The protein below binds the small molecule below.
Small molecule (SMILES): CC(=O)N[C@@H]1[C@@H](O)[C@H](O)[C@@H](CO)O[C@H]1O

Binding-site contacts:
Ligand atom C7 contacts residue ASN555 of chain 1.A at 3.6 Å.
Ligand atom O7 contacts residue THR545 of chain 1.A at 3.1 Å (h-bond).
Ligand atom N2 contacts residue ASN555 of chain 1.A at 2.6 Å (h-bond).
Ligand atom C3 contacts residue ASN555 of chain 1.A at 3.7 Å.
Ligand atom C4 contacts residue ASN555 of chain 1.A at 4.2 Å.
Ligand atom C5 contacts residue ASN555 of chain 1.A at 3.6 Å.
Ligand atom C1 contacts residue ASN555 of chain 1.A at 1.4 Å.
Ligand atom C7 contacts residue LYS551 of chain 1.A at 4.4 Å.
Ligand atom C8 contacts residue ASN555 of chain 1.A at 4.4 Å.
Ligand atom C2 contacts residue ASN555 of chain 1.A at 2.4 Å.
Ligand atom O5 contacts residue ASN555 of chain 1.A at 2.4 Å (h-bond).
Ligand atom O7 contacts residue ASN555 of chain 1.A at 4.3 Å.
Ligand atom C7 contacts residue THR545 of chain 1.A at 3.9 Å.
Ligand atom C8 contacts residue LYS551 of chain 1.A at 3.6 Å.

Sequence of chain 1.A:
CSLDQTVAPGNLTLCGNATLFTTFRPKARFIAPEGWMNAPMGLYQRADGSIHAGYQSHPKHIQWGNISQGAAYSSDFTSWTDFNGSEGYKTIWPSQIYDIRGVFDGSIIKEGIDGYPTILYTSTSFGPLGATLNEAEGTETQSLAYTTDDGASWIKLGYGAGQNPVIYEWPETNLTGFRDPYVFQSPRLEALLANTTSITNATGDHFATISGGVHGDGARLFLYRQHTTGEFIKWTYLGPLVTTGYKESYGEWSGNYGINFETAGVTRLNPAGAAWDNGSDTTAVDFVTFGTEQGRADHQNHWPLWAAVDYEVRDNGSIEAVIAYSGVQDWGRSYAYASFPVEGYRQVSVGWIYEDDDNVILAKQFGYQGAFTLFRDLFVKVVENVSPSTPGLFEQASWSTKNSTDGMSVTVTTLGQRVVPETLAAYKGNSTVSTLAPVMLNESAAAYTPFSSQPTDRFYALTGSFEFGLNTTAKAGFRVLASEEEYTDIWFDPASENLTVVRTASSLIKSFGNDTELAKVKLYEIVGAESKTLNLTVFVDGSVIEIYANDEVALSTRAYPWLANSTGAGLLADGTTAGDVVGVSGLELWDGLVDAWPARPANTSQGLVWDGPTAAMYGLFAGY